Sequence of chain 1.B:
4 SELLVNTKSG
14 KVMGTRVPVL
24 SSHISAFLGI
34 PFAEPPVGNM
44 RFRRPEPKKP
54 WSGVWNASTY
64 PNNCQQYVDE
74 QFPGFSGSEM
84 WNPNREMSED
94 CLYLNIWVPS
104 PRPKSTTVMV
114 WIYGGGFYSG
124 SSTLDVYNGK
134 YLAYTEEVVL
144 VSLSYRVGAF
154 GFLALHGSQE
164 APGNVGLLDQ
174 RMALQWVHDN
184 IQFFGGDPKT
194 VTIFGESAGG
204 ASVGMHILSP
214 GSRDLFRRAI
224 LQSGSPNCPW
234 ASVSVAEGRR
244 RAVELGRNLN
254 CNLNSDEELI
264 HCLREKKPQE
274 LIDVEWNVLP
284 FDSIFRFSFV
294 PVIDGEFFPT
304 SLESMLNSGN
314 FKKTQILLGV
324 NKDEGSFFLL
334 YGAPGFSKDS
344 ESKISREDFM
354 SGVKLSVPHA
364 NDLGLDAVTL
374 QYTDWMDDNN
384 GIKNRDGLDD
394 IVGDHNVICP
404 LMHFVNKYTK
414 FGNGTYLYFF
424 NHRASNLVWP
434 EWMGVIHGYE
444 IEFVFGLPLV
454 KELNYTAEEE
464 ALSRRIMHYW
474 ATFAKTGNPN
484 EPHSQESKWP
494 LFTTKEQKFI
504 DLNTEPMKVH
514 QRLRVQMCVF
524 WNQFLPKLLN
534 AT

This protein binds this small molecule.
Small molecule (SMILES): CC(=O)N[C@@H]1[C@@H](O)[C@H](O)[C@@H](CO)O[C@H]1O

Binding-site contacts:
Ligand atom C1 contacts residue ASN59 of chain 1.B at 1.5 Å.
Ligand atom C4 contacts residue SER61 of chain 1.B at 4.5 Å.
Ligand atom O7 contacts residue ASN59 of chain 1.B at 3.2 Å (h-bond).
Ligand atom C5 contacts residue ASN59 of chain 1.B at 3.7 Å.
Ligand atom C7 contacts residue ASN59 of chain 1.B at 3.4 Å.
Ligand atom O5 contacts residue ASN59 of chain 1.B at 2.4 Å (h-bond).
Ligand atom C6 contacts residue THR62 of chain 1.B at 4.1 Å.
Ligand atom C4 contacts residue ASN59 of chain 1.B at 4.3 Å.
Ligand atom C1 contacts residue SER61 of chain 1.B at 3.3 Å.
Ligand atom C3 contacts residue ASN59 of chain 1.B at 3.8 Å.
Ligand atom C3 contacts residue SER61 of chain 1.B at 4.3 Å.
Ligand atom C2 contacts residue SER61 of chain 1.B at 4.3 Å.
Ligand atom N2 contacts residue ASN59 of chain 1.B at 2.8 Å (h-bond).
Ligand atom C5 contacts residue SER61 of chain 1.B at 3.5 Å.
Ligand atom O5 contacts residue SER61 of chain 1.B at 3.6 Å (h-bond).
Ligand atom C2 contacts residue ASN59 of chain 1.B at 2.5 Å.